Binding-site contacts:
Ligand atom O2C contacts residue LYS169 of chain 1.P at 2.6 Å (salt-bridge).
Ligand atom NC contacts residue MET57 of chain 1.O at 3.1 Å (h-bond).
Ligand atom CBC contacts residue SER168 of chain 1.P at 3.3 Å.
Ligand atom O1B contacts residue LYS169 of chain 1.O at 3.2 Å (salt-bridge).
Ligand atom C1D contacts residue MET57 of chain 1.O at 3.4 Å (hydrophobic).
Ligand atom O2B contacts residue SER168 of chain 1.P at 2.6 Å (h-bond).
Ligand atom CGD contacts residue MET31 of chain 1.O at 3.4 Å (hydrophobic).
Ligand atom O1A contacts residue ARG20 of chain 1.O at 3.1 Å (salt-bridge).
Ligand atom C1D contacts residue MET57 of chain 1.P at 3.3 Å (hydrophobic).
Ligand atom NA contacts residue MET57 of chain 1.O at 3.2 Å (h-bond).
Ligand atom O2D contacts residue TYR35 of chain 1.O at 2.8 Å (h-bond).
Ligand atom NA contacts residue MET57 of chain 1.P at 3.2 Å (h-bond).
Ligand atom CGC contacts residue SER168 of chain 1.O at 3.4 Å.
Ligand atom CBB contacts residue SER168 of chain 1.P at 3.3 Å.
Ligand atom CMB contacts residue GLU61 of chain 1.O at 3.1 Å.
Ligand atom CGB contacts residue SER168 of chain 1.P at 3.3 Å.
Ligand atom FE contacts residue MET57 of chain 1.P at 2.4 Å.
Ligand atom CGC contacts residue SER168 of chain 1.P at 2.7 Å.
Ligand atom O2A contacts residue ARG20 of chain 1.O at 2.8 Å (salt-bridge).
Ligand atom O1B contacts residue LYS50 of chain 1.P at 2.8 Å (salt-bridge).
Ligand atom CAC contacts residue SER168 of chain 1.O at 2.8 Å.
Ligand atom CGC contacts residue LYS169 of chain 1.P at 3.4 Å.
Ligand atom ND contacts residue MET57 of chain 1.O at 3.0 Å.
Ligand atom CGA contacts residue TYR35 of chain 1.P at 3.4 Å (hydrophobic).
Ligand atom C1B contacts residue MET57 of chain 1.P at 3.3 Å (hydrophobic).
Ligand atom NB contacts residue MET57 of chain 1.O at 3.0 Å (h-bond).
Ligand atom O1A contacts residue TYR35 of chain 1.P at 2.4 Å (h-bond).
Ligand atom NC contacts residue MET57 of chain 1.P at 2.9 Å (h-bond).
Ligand atom CMD contacts residue MET57 of chain 1.P at 3.3 Å (hydrophobic).
Ligand atom FE contacts residue MET57 of chain 1.O at 2.4 Å.
Ligand atom O1D contacts residue MET31 of chain 1.O at 3.3 Å.
Ligand atom CHB contacts residue MET57 of chain 1.P at 3.3 Å (hydrophobic).
Ligand atom O2C contacts residue SER168 of chain 1.P at 1.5 Å.
Ligand atom CBC contacts residue SER168 of chain 1.O at 3.1 Å.
Ligand atom O2D contacts residue ARG20 of chain 1.P at 2.8 Å (salt-bridge).
Ligand atom ND contacts residue MET57 of chain 1.P at 3.2 Å (h-bond).
Ligand atom C4A contacts residue MET57 of chain 1.P at 3.4 Å (hydrophobic).
Ligand atom O1C contacts residue SER168 of chain 1.O at 2.8 Å (h-bond).
Ligand atom C1B contacts residue MET57 of chain 1.O at 3.4 Å (hydrophobic).
Ligand atom NB contacts residue MET57 of chain 1.P at 3.0 Å (h-bond).

Sequence of chain 1.P:
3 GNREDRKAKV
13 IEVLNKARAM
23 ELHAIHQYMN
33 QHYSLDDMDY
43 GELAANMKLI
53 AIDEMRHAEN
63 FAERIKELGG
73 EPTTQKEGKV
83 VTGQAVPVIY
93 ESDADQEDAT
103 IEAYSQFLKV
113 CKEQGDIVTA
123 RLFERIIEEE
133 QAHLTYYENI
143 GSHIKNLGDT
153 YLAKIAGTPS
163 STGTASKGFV

Sequence of chain 1.O:
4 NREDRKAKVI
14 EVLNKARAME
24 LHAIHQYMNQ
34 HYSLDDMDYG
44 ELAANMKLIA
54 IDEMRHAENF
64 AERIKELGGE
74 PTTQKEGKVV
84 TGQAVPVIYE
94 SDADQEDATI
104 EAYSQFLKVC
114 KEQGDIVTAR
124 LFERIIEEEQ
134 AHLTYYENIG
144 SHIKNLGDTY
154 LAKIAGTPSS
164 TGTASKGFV

A protein and the small-molecule ligand that binds it are described below.
Small molecule (SMILES): CC1=C(CCC(=O)O)C2=Cc3c(CCC(=O)O)c(C)c4n3[Fe@]35n6c(c(C)c(CCC(=O)O)c6=CC1=[N+]23)=CC1=[N+]5C(=C4)C(C)=C1CCC(=O)O